Sequence of chain 1.A:
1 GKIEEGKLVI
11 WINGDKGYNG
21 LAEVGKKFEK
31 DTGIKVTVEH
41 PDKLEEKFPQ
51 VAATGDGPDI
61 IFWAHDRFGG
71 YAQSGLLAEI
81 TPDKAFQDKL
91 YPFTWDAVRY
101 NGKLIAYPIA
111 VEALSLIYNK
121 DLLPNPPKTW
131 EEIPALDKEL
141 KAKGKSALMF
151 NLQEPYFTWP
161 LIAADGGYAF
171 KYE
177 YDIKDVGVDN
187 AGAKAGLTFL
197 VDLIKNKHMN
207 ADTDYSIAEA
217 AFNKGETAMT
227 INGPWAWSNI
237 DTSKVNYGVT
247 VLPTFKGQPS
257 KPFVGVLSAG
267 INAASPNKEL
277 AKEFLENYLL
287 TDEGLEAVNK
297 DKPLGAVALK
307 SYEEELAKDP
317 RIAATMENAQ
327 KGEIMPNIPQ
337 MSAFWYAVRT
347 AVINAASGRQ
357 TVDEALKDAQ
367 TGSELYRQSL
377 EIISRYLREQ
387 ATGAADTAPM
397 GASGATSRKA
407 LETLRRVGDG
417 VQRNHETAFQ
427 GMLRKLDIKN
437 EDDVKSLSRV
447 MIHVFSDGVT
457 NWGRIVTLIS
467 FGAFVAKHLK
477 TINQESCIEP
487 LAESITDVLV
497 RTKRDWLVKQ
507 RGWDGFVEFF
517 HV

This protein binds this small molecule.
Small molecule (SMILES): COc1nn(C)cc1C(=O)NS1(=O)=NC(=O)c2ccc3c(c2)N(C[C@@H]2CCO[C@H]2[C@](CN2CCN4CCOC[C@@H]4C2)(OC)/C(F)=C/C[C@H](C)C1)C[C@@]1(CCCc2cc(Cl)ccc21)CO3

Binding-site contacts:
Ligand atom C27 contacts residue MET447 of chain 1.A at 3.5 Å (hydrophobic).
Ligand atom C27 contacts residue PHE467 of chain 1.A at 3.6 Å (hydrophobic).
Ligand atom C32 contacts residue LEU464 of chain 1.A at 3.6 Å (hydrophobic).
Ligand atom C67 contacts residue VAL450 of chain 1.A at 3.6 Å (hydrophobic).
Ligand atom C28 contacts residue PHE467 of chain 1.A at 3.6 Å (hydrophobic).
Ligand atom C31 contacts residue LEU464 of chain 1.A at 3.3 Å (hydrophobic).
Ligand atom O13 contacts residue ARG460 of chain 1.A at 3.4 Å.
Ligand atom N35 contacts residue VAL450 of chain 1.A at 3.3 Å.
Ligand atom C29 contacts residue MET447 of chain 1.A at 3.6 Å (hydrophobic).
Ligand atom C31 contacts residue PHE467 of chain 1.A at 3.6 Å (hydrophobic).
Ligand atom C54 contacts residue MET428 of chain 1.A at 3.6 Å (hydrophobic).
Ligand atom C33 contacts residue MET447 of chain 1.A at 3.7 Å (hydrophobic).
Ligand atom C17 contacts residue THR463 of chain 1.A at 3.5 Å.
Ligand atom N11 contacts residue THR463 of chain 1.A at 3.0 Å (h-bond).
Ligand atom C28 contacts residue MET447 of chain 1.A at 3.5 Å (hydrophobic).
Ligand atom O21 contacts residue LEU464 of chain 1.A at 3.7 Å.
Ligand atom C65 contacts residue HIS421 of chain 1.A at 3.2 Å.
Ligand atom N14 contacts residue THR463 of chain 1.A at 3.4 Å (h-bond).
Ligand atom C33 contacts residue PHE467 of chain 1.A at 3.6 Å (hydrophobic).
Ligand atom C19 contacts residue LEU464 of chain 1.A at 3.6 Å (hydrophobic).
Ligand atom C18 contacts residue ARG460 of chain 1.A at 3.5 Å.
Ligand atom C40 contacts residue PHE425 of chain 1.A at 3.5 Å (hydrophobic).
Ligand atom C31 contacts residue MET447 of chain 1.A at 3.6 Å (hydrophobic).
Ligand atom C18 contacts residue THR463 of chain 1.A at 3.6 Å.
Ligand atom C25 contacts residue VAL446 of chain 1.A at 3.6 Å (hydrophobic).
Ligand atom C19 contacts residue ARG460 of chain 1.A at 3.5 Å.
Ligand atom O41 contacts residue ALA424 of chain 1.A at 3.6 Å.
Ligand atom C29 contacts residue PHE467 of chain 1.A at 3.6 Å (hydrophobic).
Ligand atom C65 contacts residue THR463 of chain 1.A at 3.6 Å.
Ligand atom CL30 contacts residue LEU487 of chain 1.A at 3.5 Å.
Ligand atom C32 contacts residue PHE467 of chain 1.A at 3.6 Å (hydrophobic).
Ligand atom C7 contacts residue GLY459 of chain 1.A at 3.1 Å.
Ligand atom C7 contacts residue THR463 of chain 1.A at 3.4 Å.
Ligand atom O41 contacts residue MET428 of chain 1.A at 3.5 Å.
Ligand atom F60 contacts residue ALA424 of chain 1.A at 3.2 Å.
Ligand atom N5 contacts residue GLY459 of chain 1.A at 3.6 Å.
Ligand atom C6 contacts residue VAL417 of chain 1.A at 3.4 Å (hydrophobic).
Ligand atom C6 contacts residue VAL413 of chain 1.A at 3.6 Å (hydrophobic).
Ligand atom C40 contacts residue ALA424 of chain 1.A at 3.6 Å (hydrophobic).
Ligand atom O21 contacts residue PHE451 of chain 1.A at 3.7 Å.